The protein below binds the small molecule below.
Small molecule (SMILES): N[C@H](Cc1ccccc1)C(=O)O

Binding-site contacts:
Ligand atom C contacts residue SER60 of chain 1.E at 1.5 Å.
Ligand atom CD2 contacts residue ILE311 of chain 1.E at 4.2 Å (hydrophobic).
Ligand atom N contacts residue GLU114 of chain 1.E at 2.8 Å (salt-bridge).
Ligand atom CA contacts residue GLU114 of chain 1.E at 3.6 Å.
Ligand atom C contacts residue TYR149 of chain 1.E at 4.1 Å (hydrophobic).
Ligand atom CZ contacts residue GLU114 of chain 1.E at 4.0 Å.
Ligand atom O contacts residue SER60 of chain 1.E at 2.4 Å (h-bond).
Ligand atom C contacts residue ALA59 of chain 1.E at 4.1 Å (hydrophobic).
Ligand atom CE2 contacts residue GLU114 of chain 1.E at 3.7 Å.
Ligand atom CA contacts residue SER60 of chain 1.E at 2.6 Å.
Ligand atom CD2 contacts residue GLN310 of chain 1.E at 3.9 Å.
Ligand atom CE1 contacts residue ALA239 of chain 1.E at 3.9 Å (hydrophobic).
Ligand atom CB contacts residue ALA242 of chain 1.E at 4.2 Å (hydrophobic).
Ligand atom CD1 contacts residue GLU114 of chain 1.E at 3.8 Å.
Ligand atom CE1 contacts residue ASN151 of chain 1.E at 4.0 Å.
Ligand atom CB contacts residue GLN310 of chain 1.E at 3.3 Å.
Ligand atom CA contacts residue GLN310 of chain 1.E at 3.5 Å.
Ligand atom O contacts residue GLN310 of chain 1.E at 2.6 Å (h-bond).
Ligand atom N contacts residue GLN310 of chain 1.E at 2.8 Å (h-bond).
Ligand atom CD1 contacts residue ALA242 of chain 1.E at 4.2 Å (hydrophobic).
Ligand atom CB contacts residue GLU114 of chain 1.E at 4.1 Å.
Ligand atom CE2 contacts residue PHE234 of chain 1.E at 3.7 Å (hydrophobic).
Ligand atom CG contacts residue GLN310 of chain 1.E at 4.1 Å.
Ligand atom CD2 contacts residue GLU114 of chain 1.E at 3.5 Å.
Ligand atom CE1 contacts residue GLU114 of chain 1.E at 4.0 Å.
Ligand atom CD1 contacts residue ALA239 of chain 1.E at 4.2 Å (hydrophobic).
Ligand atom CZ contacts residue ALA239 of chain 1.E at 3.9 Å (hydrophobic).
Ligand atom CG contacts residue GLU114 of chain 1.E at 3.5 Å.
Ligand atom CE2 contacts residue ALA239 of chain 1.E at 4.0 Å (hydrophobic).
Ligand atom CD2 contacts residue ALA239 of chain 1.E at 4.2 Å (hydrophobic).
Ligand atom CB contacts residue SER60 of chain 1.E at 3.2 Å.
Ligand atom O contacts residue ALA59 of chain 1.E at 3.8 Å.
Ligand atom CD1 contacts residue ASN151 of chain 1.E at 3.4 Å.
Ligand atom O contacts residue GLY309 of chain 1.E at 3.5 Å.
Ligand atom CZ contacts residue PHE234 of chain 1.E at 4.0 Å (hydrophobic).
Ligand atom C contacts residue GLN310 of chain 1.E at 3.8 Å.
Ligand atom N contacts residue SER60 of chain 1.E at 3.8 Å.
Ligand atom CE1 contacts residue PHE113 of chain 1.E at 4.0 Å (hydrophobic).
Ligand atom O contacts residue LEU308 of chain 1.E at 4.1 Å.
Ligand atom CB contacts residue ALA59 of chain 1.E at 3.9 Å (hydrophobic).

Sequence of chain 1.E:
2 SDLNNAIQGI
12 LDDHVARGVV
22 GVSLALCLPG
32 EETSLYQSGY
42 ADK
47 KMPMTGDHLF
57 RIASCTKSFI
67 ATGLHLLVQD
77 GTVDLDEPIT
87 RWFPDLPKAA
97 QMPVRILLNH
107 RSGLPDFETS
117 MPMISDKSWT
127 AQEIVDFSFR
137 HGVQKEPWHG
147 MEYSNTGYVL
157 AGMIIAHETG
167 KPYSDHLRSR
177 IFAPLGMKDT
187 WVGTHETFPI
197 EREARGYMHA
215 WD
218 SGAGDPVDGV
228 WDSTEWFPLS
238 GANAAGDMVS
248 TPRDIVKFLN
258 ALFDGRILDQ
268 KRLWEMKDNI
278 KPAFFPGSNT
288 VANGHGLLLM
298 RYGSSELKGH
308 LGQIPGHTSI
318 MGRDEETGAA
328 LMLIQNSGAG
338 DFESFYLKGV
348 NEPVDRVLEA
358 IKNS